Sequence of chain 1.B:
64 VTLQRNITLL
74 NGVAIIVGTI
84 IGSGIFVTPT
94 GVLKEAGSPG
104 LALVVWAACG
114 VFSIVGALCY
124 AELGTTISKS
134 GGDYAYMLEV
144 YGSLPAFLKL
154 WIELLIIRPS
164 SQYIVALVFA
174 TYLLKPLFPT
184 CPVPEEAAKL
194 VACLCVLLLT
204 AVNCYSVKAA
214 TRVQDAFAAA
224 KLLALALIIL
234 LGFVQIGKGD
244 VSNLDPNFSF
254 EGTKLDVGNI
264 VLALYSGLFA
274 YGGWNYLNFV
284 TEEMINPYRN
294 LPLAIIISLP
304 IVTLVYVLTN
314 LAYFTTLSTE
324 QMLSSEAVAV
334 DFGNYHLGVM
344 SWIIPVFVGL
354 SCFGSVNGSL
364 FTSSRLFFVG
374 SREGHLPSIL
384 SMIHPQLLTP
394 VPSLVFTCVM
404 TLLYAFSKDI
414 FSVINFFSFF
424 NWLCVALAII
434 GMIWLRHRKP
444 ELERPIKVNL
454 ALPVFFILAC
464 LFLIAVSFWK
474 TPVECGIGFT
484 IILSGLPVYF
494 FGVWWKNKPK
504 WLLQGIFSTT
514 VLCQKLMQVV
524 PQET

Binding-site contacts:
Ligand atom CBC contacts residue ALA212 of chain 1.B at 4.0 Å (hydrophobic).
Ligand atom CAO contacts residue PHE356 of chain 1.B at 4.0 Å (hydrophobic).
Ligand atom CAS contacts residue VAL216 of chain 1.B at 3.8 Å (hydrophobic).
Ligand atom CAO contacts residue PHE220 of chain 1.B at 3.6 Å (hydrophobic).
Ligand atom OAG contacts residue ALA212 of chain 1.B at 4.4 Å.
Ligand atom CAL contacts residue LYS211 of chain 1.B at 4.2 Å.
Ligand atom CAD contacts residue ALA212 of chain 1.B at 3.7 Å (hydrophobic).
Ligand atom CAX contacts residue LYS211 of chain 1.B at 3.6 Å.
Ligand atom CBB contacts residue PHE220 of chain 1.B at 4.5 Å (hydrophobic).
Ligand atom OAG contacts residue TYR208 of chain 1.B at 3.2 Å.
Ligand atom CAM contacts residue LYS211 of chain 1.B at 3.7 Å.
Ligand atom CAY contacts residue ALA212 of chain 1.B at 4.5 Å (hydrophobic).
Ligand atom CAB contacts residue PHE356 of chain 1.B at 4.4 Å (hydrophobic).
Ligand atom CAD contacts residue VAL216 of chain 1.B at 3.8 Å (hydrophobic).
Ligand atom CAB contacts residue PHE172 of chain 1.B at 3.9 Å (hydrophobic).
Ligand atom CAN contacts residue PHE220 of chain 1.B at 4.3 Å (hydrophobic).
Ligand atom OAF contacts residue LYS211 of chain 1.B at 3.3 Å.
Ligand atom CAE contacts residue VAL216 of chain 1.B at 3.8 Å (hydrophobic).
Ligand atom OAH contacts residue LYS211 of chain 1.B at 4.0 Å.
Ligand atom CAY contacts residue TYR208 of chain 1.B at 4.4 Å (hydrophobic).
Ligand atom CAD contacts residue VAL205 of chain 1.B at 4.0 Å (hydrophobic).
Ligand atom CAU contacts residue VAL216 of chain 1.B at 4.4 Å (hydrophobic).

The small molecule below binds the protein below.
Small molecule (SMILES): CC(C)CCC[C@@H](C)[C@H]1CC[C@H]2[C@@H]3CC=C4C[C@@H](OC(=O)CCC(=O)O)CC[C@]4(C)[C@H]3CC[C@]12C